Sequence of chain 1.A:
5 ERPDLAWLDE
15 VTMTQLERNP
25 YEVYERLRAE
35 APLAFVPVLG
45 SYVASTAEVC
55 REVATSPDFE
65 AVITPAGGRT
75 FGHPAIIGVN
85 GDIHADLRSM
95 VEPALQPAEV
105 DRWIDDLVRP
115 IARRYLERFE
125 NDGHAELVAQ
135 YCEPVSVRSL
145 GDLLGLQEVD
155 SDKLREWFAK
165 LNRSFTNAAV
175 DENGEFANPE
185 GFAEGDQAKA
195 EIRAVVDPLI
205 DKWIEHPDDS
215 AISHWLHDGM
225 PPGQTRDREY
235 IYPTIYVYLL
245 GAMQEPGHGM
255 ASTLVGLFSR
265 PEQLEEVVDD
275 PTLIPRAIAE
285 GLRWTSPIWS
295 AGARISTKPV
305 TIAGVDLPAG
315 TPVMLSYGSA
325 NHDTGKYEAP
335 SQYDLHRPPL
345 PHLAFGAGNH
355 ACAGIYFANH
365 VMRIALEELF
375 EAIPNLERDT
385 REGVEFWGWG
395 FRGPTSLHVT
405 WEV

Binding-site contacts:
Ligand atom CAF contacts residue HEM1 of chain 1.B at 4.1 Å.
Ligand atom CAI contacts residue GLY245 of chain 1.A at 3.9 Å.
Ligand atom OAB contacts residue VAL241 of chain 1.A at 2.6 Å (h-bond).
Ligand atom CAC contacts residue ALA295 of chain 1.A at 4.1 Å (hydrophobic).
Ligand atom CAF contacts residue ILE292 of chain 1.A at 3.5 Å (hydrophobic).
Ligand atom CAE contacts residue PHE395 of chain 1.A at 3.7 Å (hydrophobic).
Ligand atom CAC contacts residue PHE395 of chain 1.A at 4.0 Å (hydrophobic).
Ligand atom CAE contacts residue PHE75 of chain 1.A at 3.9 Å (hydrophobic).
Ligand atom CAH contacts residue GLY245 of chain 1.A at 3.9 Å.
Ligand atom CAA contacts residue GLY245 of chain 1.A at 4.2 Å.
Ligand atom CAE contacts residue ILE81 of chain 1.A at 4.0 Å (hydrophobic).
Ligand atom OAG contacts residue GLY245 of chain 1.A at 3.3 Å.
Ligand atom OAG contacts residue ALA246 of chain 1.A at 3.7 Å.
Ligand atom CAD contacts residue ILE292 of chain 1.A at 3.9 Å (hydrophobic).
Ligand atom CAC contacts residue PHE169 of chain 1.A at 3.9 Å (hydrophobic).
Ligand atom CAA contacts residue VAL241 of chain 1.A at 3.8 Å (hydrophobic).
Ligand atom CAH contacts residue PHE395 of chain 1.A at 4.3 Å (hydrophobic).
Ligand atom OAB contacts residue LEU244 of chain 1.A at 3.5 Å.
Ligand atom CAC contacts residue ILE81 of chain 1.A at 3.8 Å (hydrophobic).
Ligand atom CAA contacts residue ALA246 of chain 1.A at 3.9 Å (hydrophobic).
Ligand atom CAI contacts residue VAL241 of chain 1.A at 3.8 Å (hydrophobic).
Ligand atom CAH contacts residue PHE75 of chain 1.A at 4.3 Å (hydrophobic).
Ligand atom CAF contacts residue ILE81 of chain 1.A at 4.2 Å (hydrophobic).
Ligand atom OAG contacts residue VAL241 of chain 1.A at 3.1 Å (h-bond).
Ligand atom CAI contacts residue ILE292 of chain 1.A at 4.1 Å (hydrophobic).
Ligand atom CAH contacts residue VAL241 of chain 1.A at 3.7 Å (hydrophobic).
Ligand atom OAB contacts residue PHE75 of chain 1.A at 3.8 Å.
Ligand atom CAA contacts residue HEM1 of chain 1.B at 3.2 Å.
Ligand atom CAE contacts residue PHE169 of chain 1.A at 3.9 Å (hydrophobic).
Ligand atom CAD contacts residue ILE81 of chain 1.A at 4.1 Å (hydrophobic).
Ligand atom OAB contacts residue TYR240 of chain 1.A at 4.4 Å.
Ligand atom OAB contacts residue GLY245 of chain 1.A at 2.9 Å (h-bond).

The protein below binds the small molecule below.
Small molecule (SMILES): COc1ccccc1O